A protein and the small-molecule ligand that binds it are described below.
Small molecule (SMILES): CC(=O)N[C@@H]1[C@@H](O)[C@H](O)[C@@H](CO)O[C@H]1O

Sequence of chain 2.D:
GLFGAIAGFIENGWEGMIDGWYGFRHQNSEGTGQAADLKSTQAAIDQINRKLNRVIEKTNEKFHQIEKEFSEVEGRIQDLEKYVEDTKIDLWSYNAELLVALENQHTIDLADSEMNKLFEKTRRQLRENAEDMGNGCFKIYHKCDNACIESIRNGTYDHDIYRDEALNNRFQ

Sequence of chain 2.C:
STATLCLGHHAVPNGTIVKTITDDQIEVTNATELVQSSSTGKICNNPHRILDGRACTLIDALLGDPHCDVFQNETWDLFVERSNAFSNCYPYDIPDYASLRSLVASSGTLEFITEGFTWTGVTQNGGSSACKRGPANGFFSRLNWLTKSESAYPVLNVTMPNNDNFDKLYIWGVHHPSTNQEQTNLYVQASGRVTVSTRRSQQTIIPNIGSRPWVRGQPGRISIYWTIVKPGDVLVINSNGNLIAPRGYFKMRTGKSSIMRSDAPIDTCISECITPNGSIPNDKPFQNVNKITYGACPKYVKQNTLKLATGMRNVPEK

Binding-site contacts:
Ligand atom C8 contacts residue THR318 of chain 2.C at 3.7 Å.
Ligand atom O7 contacts residue THR40 of chain 2.C at 4.0 Å.
Ligand atom C3 contacts residue ASN38 of chain 2.C at 3.9 Å.
Ligand atom C7 contacts residue ASN38 of chain 2.C at 4.0 Å.
Ligand atom C2 contacts residue ASN38 of chain 2.C at 2.5 Å.
Ligand atom C7 contacts residue THR318 of chain 2.C at 4.2 Å.
Ligand atom N2 contacts residue ASN38 of chain 2.C at 2.7 Å (h-bond).
Ligand atom C5 contacts residue ASN38 of chain 2.C at 3.7 Å.
Ligand atom C4 contacts residue ASN38 of chain 2.C at 4.4 Å.
Ligand atom O5 contacts residue ASN38 of chain 2.C at 2.5 Å (h-bond).
Ligand atom N2 contacts residue THR318 of chain 2.C at 3.6 Å.
Ligand atom C1 contacts residue ASN38 of chain 2.C at 1.4 Å.
Ligand atom C8 contacts residue LEU52 of chain 2.D at 3.5 Å (hydrophobic).